Sequence of chain 1.D:
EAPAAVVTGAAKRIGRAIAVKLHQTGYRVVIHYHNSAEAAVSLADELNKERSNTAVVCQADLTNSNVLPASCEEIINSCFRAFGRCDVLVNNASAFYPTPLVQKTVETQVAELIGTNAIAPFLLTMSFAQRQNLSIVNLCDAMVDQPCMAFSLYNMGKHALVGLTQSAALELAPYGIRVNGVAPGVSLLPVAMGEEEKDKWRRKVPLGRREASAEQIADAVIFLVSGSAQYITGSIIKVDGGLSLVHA

Binding-site contacts:
Ligand atom CAK contacts residue PHE117 of chain 1.D at 3.6 Å (hydrophobic).
Ligand atom OBE contacts residue PRO119 of chain 1.D at 3.7 Å.
Ligand atom N4 contacts residue TYR194 of chain 1.D at 2.8 Å (h-bond).
Ligand atom C7 contacts residue NAP1 of chain 1.L at 3.5 Å.
Ligand atom C4 contacts residue NAP1 of chain 1.L at 3.7 Å.
Ligand atom C8A contacts residue NAP1 of chain 1.L at 3.3 Å.
Ligand atom C2 contacts residue PHE117 of chain 1.D at 3.4 Å (hydrophobic).
Ligand atom N3 contacts residue NAP1 of chain 1.L at 2.9 Å (h-bond).
Ligand atom C4A contacts residue NAP1 of chain 1.L at 3.6 Å.
Ligand atom N1 contacts residue NAP1 of chain 1.L at 2.8 Å (h-bond).
Ligand atom CAL contacts residue MET233 of chain 1.D at 3.6 Å (hydrophobic).
Ligand atom CAW contacts residue PHE117 of chain 1.D at 3.6 Å (hydrophobic).
Ligand atom C4A contacts residue PHE117 of chain 1.D at 3.7 Å (hydrophobic).
Ligand atom C6 contacts residue NAP1 of chain 1.L at 3.4 Å.
Ligand atom CBD contacts residue PRO119 of chain 1.D at 3.7 Å (hydrophobic).
Ligand atom N2 contacts residue NAP1 of chain 1.L at 3.2 Å (h-bond).
Ligand atom CAL contacts residue PRO230 of chain 1.D at 3.7 Å (hydrophobic).
Ligand atom N5 contacts residue NAP1 of chain 1.L at 3.3 Å.
Ligand atom C9 contacts residue NAP1 of chain 1.L at 3.3 Å.
Ligand atom CAK contacts residue PRO230 of chain 1.D at 3.7 Å (hydrophobic).
Ligand atom C2 contacts residue NAP1 of chain 1.L at 3.4 Å.
Ligand atom N3 contacts residue PHE117 of chain 1.D at 3.6 Å.
Ligand atom CAS contacts residue TRP241 of chain 1.D at 3.6 Å (hydrophobic).
Ligand atom N3 contacts residue TYR194 of chain 1.D at 3.7 Å.
Ligand atom OBG contacts residue PHE117 of chain 1.D at 3.4 Å (h-bond).
Ligand atom N2 contacts residue SER115 of chain 1.D at 2.9 Å (h-bond).
Ligand atom C7 contacts residue ARG34 of chain 1.D at 3.6 Å.
Ligand atom N4 contacts residue NAP1 of chain 1.L at 3.4 Å.
Ligand atom C4 contacts residue TYR194 of chain 1.D at 3.7 Å (hydrophobic).
Ligand atom N8 contacts residue NAP1 of chain 1.L at 3.2 Å (h-bond).
Ligand atom CBC contacts residue PRO119 of chain 1.D at 3.4 Å (hydrophobic).
Ligand atom C4 contacts residue PHE117 of chain 1.D at 3.6 Å (hydrophobic).
Ligand atom N2 contacts residue PHE117 of chain 1.D at 3.5 Å.
Ligand atom CAX contacts residue PHE191 of chain 1.D at 3.7 Å (hydrophobic).
Ligand atom C8A contacts residue PHE117 of chain 1.D at 3.6 Å (hydrophobic).
Ligand atom CAX contacts residue PHE117 of chain 1.D at 3.5 Å (hydrophobic).
Ligand atom N4 contacts residue PHE117 of chain 1.D at 3.7 Å.
Ligand atom C7 contacts residue LEU228 of chain 1.D at 3.3 Å (hydrophobic).
Ligand atom CAL contacts residue PHE117 of chain 1.D at 3.5 Å (hydrophobic).
Ligand atom N8 contacts residue ARG34 of chain 1.D at 3.4 Å (salt-bridge).

A small-molecule ligand and the protein it binds are described below.
Small molecule (SMILES): COC(=O)C1CCN(C(=O)c2ccc(N(C)Cc3cnc4nc(N)nc(N)c4n3)cc2)CC1